Sequence of chain 1.C:
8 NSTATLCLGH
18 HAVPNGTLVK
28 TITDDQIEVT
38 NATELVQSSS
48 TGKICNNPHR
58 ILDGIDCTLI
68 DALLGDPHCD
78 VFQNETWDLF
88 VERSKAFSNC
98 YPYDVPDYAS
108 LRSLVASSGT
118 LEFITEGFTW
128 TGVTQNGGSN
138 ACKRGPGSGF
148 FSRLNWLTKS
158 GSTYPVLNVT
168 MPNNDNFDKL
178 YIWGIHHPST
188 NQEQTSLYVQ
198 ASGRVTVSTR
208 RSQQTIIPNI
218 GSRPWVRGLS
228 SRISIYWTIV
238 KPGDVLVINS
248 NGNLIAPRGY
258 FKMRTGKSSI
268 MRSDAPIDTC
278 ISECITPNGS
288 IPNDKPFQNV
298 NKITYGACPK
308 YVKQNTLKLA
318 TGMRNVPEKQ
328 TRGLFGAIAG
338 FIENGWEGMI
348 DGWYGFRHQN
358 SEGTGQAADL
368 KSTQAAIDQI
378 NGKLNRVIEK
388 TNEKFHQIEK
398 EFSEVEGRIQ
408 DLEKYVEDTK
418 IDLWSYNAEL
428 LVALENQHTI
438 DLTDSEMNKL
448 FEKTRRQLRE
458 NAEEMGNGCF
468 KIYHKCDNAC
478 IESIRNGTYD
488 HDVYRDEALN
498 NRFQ

Sequence of chain 1.B:
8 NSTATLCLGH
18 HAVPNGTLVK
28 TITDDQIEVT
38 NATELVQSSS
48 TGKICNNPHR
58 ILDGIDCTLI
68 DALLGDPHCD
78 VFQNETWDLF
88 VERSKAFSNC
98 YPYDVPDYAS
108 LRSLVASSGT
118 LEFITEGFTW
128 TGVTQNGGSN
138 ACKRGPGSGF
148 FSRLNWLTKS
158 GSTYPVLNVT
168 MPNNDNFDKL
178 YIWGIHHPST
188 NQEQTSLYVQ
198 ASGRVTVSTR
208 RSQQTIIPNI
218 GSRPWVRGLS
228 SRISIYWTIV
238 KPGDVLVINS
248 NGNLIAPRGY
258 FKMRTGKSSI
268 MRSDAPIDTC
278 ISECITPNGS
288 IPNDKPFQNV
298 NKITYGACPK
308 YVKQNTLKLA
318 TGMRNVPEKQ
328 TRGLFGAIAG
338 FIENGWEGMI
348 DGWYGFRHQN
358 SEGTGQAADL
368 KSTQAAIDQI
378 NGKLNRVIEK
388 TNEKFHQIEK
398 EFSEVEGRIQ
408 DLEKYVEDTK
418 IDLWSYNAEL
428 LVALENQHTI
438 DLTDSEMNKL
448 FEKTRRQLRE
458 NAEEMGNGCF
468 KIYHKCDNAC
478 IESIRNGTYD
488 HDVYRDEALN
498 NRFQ

The small molecule below binds the protein below.
Small molecule (SMILES): CC(=O)N[C@H]1[C@H](O[C@H]2[C@H](O)[C@@H](NC(C)=O)CO[C@@H]2CO)O[C@H](CO)[C@@H](O[C@@H]2O[C@H](CO[C@H]3O[C@H](CO)[C@@H](O)[C@H](O)[C@@H]3O)[C@@H](O)[C@H](O[C@H]3O[C@H](CO)[C@@H](O)[C@H](O)[C@@H]3O)[C@@H]2O)[C@@H]1O

Binding-site contacts:
Ligand atom O6 contacts residue THR167 of chain 1.C at 3.8 Å.
Ligand atom O7 contacts residue ARG220 of chain 1.B at 4.3 Å.
Ligand atom C7 contacts residue TRP222 of chain 1.B at 4.0 Å (hydrophobic).
Ligand atom C7 contacts residue ASN165 of chain 1.C at 3.1 Å.
Ligand atom C2 contacts residue ASN165 of chain 1.C at 2.5 Å.
Ligand atom C7 contacts residue SER219 of chain 1.B at 4.3 Å.
Ligand atom O7 contacts residue PRO221 of chain 1.B at 3.5 Å.
Ligand atom C3 contacts residue ASN165 of chain 1.C at 3.8 Å.
Ligand atom N2 contacts residue SER219 of chain 1.B at 3.9 Å.
Ligand atom O5 contacts residue TRP222 of chain 1.B at 4.5 Å.
Ligand atom C2 contacts residue TRP222 of chain 1.B at 4.5 Å (hydrophobic).
Ligand atom O7 contacts residue ASN165 of chain 1.C at 2.9 Å (h-bond).
Ligand atom C6 contacts residue THR167 of chain 1.C at 3.9 Å.
Ligand atom C5 contacts residue ASN165 of chain 1.C at 3.7 Å.
Ligand atom C4 contacts residue ASN165 of chain 1.C at 4.2 Å.
Ligand atom O7 contacts residue TRP222 of chain 1.B at 2.9 Å (h-bond).
Ligand atom O6 contacts residue TRP222 of chain 1.B at 3.2 Å.
Ligand atom C1 contacts residue SER219 of chain 1.B at 4.4 Å.
Ligand atom C1 contacts residue ASN165 of chain 1.C at 1.4 Å.
Ligand atom C8 contacts residue ASN165 of chain 1.C at 4.3 Å.
Ligand atom C8 contacts residue SER219 of chain 1.B at 4.0 Å.
Ligand atom C3 contacts residue TRP222 of chain 1.B at 4.4 Å (hydrophobic).
Ligand atom C5 contacts residue TRP222 of chain 1.B at 4.1 Å (hydrophobic).
Ligand atom C7 contacts residue PRO221 of chain 1.B at 4.4 Å (hydrophobic).
Ligand atom N2 contacts residue ASN165 of chain 1.C at 2.9 Å (h-bond).
Ligand atom O5 contacts residue ASN165 of chain 1.C at 2.4 Å (h-bond).
Ligand atom C1 contacts residue TRP222 of chain 1.B at 4.4 Å (hydrophobic).